Binding-site contacts:
Ligand atom CPA contacts residue KGP1 of chain 1.M at 0.0 Å.
Ligand atom O22 contacts residue KGP1 of chain 1.M at 0.0 Å (h-bond).
Ligand atom C2 contacts residue KGP1 of chain 1.M at 0.0 Å.
Ligand atom CP6 contacts residue KGP1 of chain 1.M at 0.0 Å.
Ligand atom CPB contacts residue KGP1 of chain 1.M at 0.0 Å.
Ligand atom C1' contacts residue KGP1 of chain 1.M at 0.0 Å.
Ligand atom O4' contacts residue KGP1 of chain 1.M at 0.0 Å (h-bond).
Ligand atom C8 contacts residue KGP1 of chain 1.M at 0.0 Å.
Ligand atom C4 contacts residue KGP1 of chain 1.M at 0.0 Å.
Ligand atom P1 contacts residue KGP1 of chain 1.M at 0.0 Å.
Ligand atom CP5 contacts residue KGP1 of chain 1.M at 0.1 Å.
Ligand atom N3 contacts residue KGP1 of chain 1.M at 0.0 Å (h-bond).
Ligand atom O6 contacts residue KGP1 of chain 1.M at 0.0 Å (h-bond).
Ligand atom O33 contacts residue KGP1 of chain 1.M at 0.1 Å (h-bond).
Ligand atom P2 contacts residue KGP1 of chain 1.M at 0.0 Å.
Ligand atom C5 contacts residue KGP1 of chain 1.M at 0.0 Å.
Ligand atom N1 contacts residue KGP1 of chain 1.M at 0.0 Å (h-bond).
Ligand atom O56 contacts residue KGP1 of chain 1.M at 0.0 Å (h-bond).
Ligand atom O3' contacts residue KGP1 of chain 1.M at 0.0 Å (h-bond).
Ligand atom O5' contacts residue KGP1 of chain 1.M at 0.0 Å (h-bond).
Ligand atom O21 contacts residue KGP1 of chain 1.M at 0.0 Å (h-bond).
Ligand atom O2' contacts residue KGP1 of chain 1.M at 0.0 Å (h-bond).
Ligand atom N7 contacts residue KGP1 of chain 1.M at 0.0 Å (h-bond).
Ligand atom NP2 contacts residue KGP1 of chain 1.M at 0.1 Å (h-bond).
Ligand atom CP9 contacts residue KGP1 of chain 1.M at 0.0 Å.
Ligand atom C5' contacts residue KGP1 of chain 1.M at 0.0 Å.
Ligand atom N6 contacts residue KGP1 of chain 1.M at 0.0 Å (h-bond).
Ligand atom O12 contacts residue KGP1 of chain 1.M at 0.0 Å (h-bond).
Ligand atom C6 contacts residue KGP1 of chain 1.M at 0.0 Å.
Ligand atom OP3 contacts residue KGP1 of chain 1.M at 0.1 Å (h-bond).
Ligand atom CP8 contacts residue KGP1 of chain 1.M at 0.0 Å.
Ligand atom C4' contacts residue KGP1 of chain 1.M at 0.0 Å.
Ligand atom O11 contacts residue KGP1 of chain 1.M at 0.0 Å (h-bond).
Ligand atom OP2 contacts residue KGP1 of chain 1.M at 0.0 Å (h-bond).
Ligand atom CP7 contacts residue KGP1 of chain 1.M at 0.0 Å.
Ligand atom P3 contacts residue KGP1 of chain 1.M at 0.1 Å.
Ligand atom C3' contacts residue KGP1 of chain 1.M at 0.0 Å.
Ligand atom N9 contacts residue KGP1 of chain 1.M at 0.0 Å (h-bond).
Ligand atom O7 contacts residue KGP1 of chain 1.M at 0.0 Å (h-bond).
Ligand atom C2' contacts residue KGP1 of chain 1.M at 0.0 Å.

Sequence of chain 1.C:
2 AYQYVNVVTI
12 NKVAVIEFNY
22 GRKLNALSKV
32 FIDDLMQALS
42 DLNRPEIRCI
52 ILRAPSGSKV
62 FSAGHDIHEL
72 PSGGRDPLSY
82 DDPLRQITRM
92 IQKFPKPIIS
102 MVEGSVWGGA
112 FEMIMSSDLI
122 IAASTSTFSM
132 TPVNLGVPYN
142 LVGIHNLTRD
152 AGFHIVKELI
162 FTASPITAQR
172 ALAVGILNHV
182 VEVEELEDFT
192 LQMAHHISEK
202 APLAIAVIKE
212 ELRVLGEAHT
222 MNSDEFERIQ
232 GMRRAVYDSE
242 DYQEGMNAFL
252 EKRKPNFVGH

The small molecule below binds the protein below.
Small molecule (SMILES): C[C@@H](C(=O)NCCNC(=O)CCNC(=O)[C@H](O)C(C)(C)COP(=O)(O)OP(=O)(O)OC[C@H]1O[C@@H](n2cnc3c(N)ncnc32)[C@H](O)[C@@H]1OP(=O)(O)O)S(=O)(=O)O